Binding-site contacts:
Ligand atom C2 contacts residue TRP92 of chain 1.D at 3.8 Å (hydrophobic).
Ligand atom O7 contacts residue THR105 of chain 1.A at 2.9 Å (h-bond).
Ligand atom O7 contacts residue GLY106 of chain 1.A at 3.1 Å (h-bond).
Ligand atom O3 contacts residue ASN32 of chain 1.D at 3.5 Å.
Ligand atom C2 contacts residue ARG101 of chain 1.A at 3.5 Å.
Ligand atom C6 contacts residue ARG101 of chain 1.A at 3.8 Å.
Ligand atom C4 contacts residue TYR35 of chain 1.D at 3.5 Å (hydrophobic).
Ligand atom C7 contacts residue ARG102 of chain 1.A at 3.9 Å.
Ligand atom O7 contacts residue ARG101 of chain 1.A at 3.4 Å (salt-bridge).
Ligand atom C2 contacts residue ASN32 of chain 1.D at 3.8 Å.
Ligand atom O7 contacts residue ARG102 of chain 1.A at 2.9 Å (salt-bridge).
Ligand atom O4 contacts residue PHE33 of chain 1.D at 3.7 Å.
Ligand atom O1 contacts residue THR105 of chain 1.A at 3.2 Å.
Ligand atom O3 contacts residue PHE33 of chain 1.D at 3.1 Å (h-bond).
Ligand atom O5 contacts residue GLY106 of chain 1.A at 3.6 Å.
Ligand atom O2 contacts residue ARG101 of chain 1.A at 2.7 Å (salt-bridge).
Ligand atom N2 contacts residue THR105 of chain 1.A at 3.8 Å.
Ligand atom C10 contacts residue ARG102 of chain 1.A at 3.9 Å.
Ligand atom O3 contacts residue ARG101 of chain 1.A at 3.4 Å (salt-bridge).
Ligand atom C7 contacts residue THR105 of chain 1.A at 3.3 Å.
Ligand atom C9 contacts residue PHE103 of chain 1.A at 3.8 Å (hydrophobic).
Ligand atom O10 contacts residue ARG102 of chain 1.A at 2.8 Å (salt-bridge).
Ligand atom O6 contacts residue TRP92 of chain 1.D at 3.1 Å (h-bond).
Ligand atom O5 contacts residue GLY107 of chain 1.A at 3.7 Å.
Ligand atom C4 contacts residue GLY106 of chain 1.A at 3.9 Å.
Ligand atom O4 contacts residue ARG51 of chain 1.D at 3.4 Å (salt-bridge).
Ligand atom C6 contacts residue TRP92 of chain 1.D at 3.6 Å (hydrophobic).
Ligand atom O7 contacts residue ARG101 of chain 1.A at 3.4 Å.
Ligand atom O4 contacts residue TYR35 of chain 1.D at 2.9 Å (h-bond).
Ligand atom C8 contacts residue THR105 of chain 1.A at 3.8 Å.
Ligand atom O10 contacts residue ARG101 of chain 1.A at 3.2 Å.
Ligand atom C6 contacts residue GLY107 of chain 1.A at 3.9 Å.
Ligand atom C3 contacts residue ARG51 of chain 1.D at 3.5 Å.
Ligand atom C2 contacts residue GLY106 of chain 1.A at 3.8 Å.
Ligand atom C6 contacts residue GLU109 of chain 1.A at 3.5 Å.
Ligand atom O1 contacts residue GLY106 of chain 1.A at 3.6 Å.
Ligand atom C6 contacts residue TYR35 of chain 1.D at 3.5 Å (hydrophobic).
Ligand atom O2 contacts residue ASN32 of chain 1.D at 2.5 Å (h-bond).
Ligand atom O3 contacts residue ARG101 of chain 1.A at 3.9 Å.
Ligand atom O7 contacts residue SER104 of chain 1.A at 3.6 Å.

This protein binds this small molecule.
Small molecule (SMILES): CC(=O)N[C@@H]1[C@@H](O[C@@H]2O[C@H](CO)[C@H](O)[C@H](O[C@]3(C(=O)O)C[C@H](O)[C@@H](NC(C)=O)[C@H]([C@H](O)[C@H](O)CO)O3)[C@H]2O)[C@H](O[C@@H]2O[C@@H](C)[C@@H](O)[C@@H](O)[C@@H]2O)[C@@H](CO)O[C@H]1O

Sequence of chain 1.D:
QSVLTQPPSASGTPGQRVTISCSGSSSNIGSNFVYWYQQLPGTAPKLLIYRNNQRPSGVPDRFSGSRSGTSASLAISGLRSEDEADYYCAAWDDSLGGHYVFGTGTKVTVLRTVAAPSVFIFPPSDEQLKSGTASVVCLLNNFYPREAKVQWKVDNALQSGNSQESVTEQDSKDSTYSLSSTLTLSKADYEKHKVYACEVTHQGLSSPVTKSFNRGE

Sequence of chain 1.A:
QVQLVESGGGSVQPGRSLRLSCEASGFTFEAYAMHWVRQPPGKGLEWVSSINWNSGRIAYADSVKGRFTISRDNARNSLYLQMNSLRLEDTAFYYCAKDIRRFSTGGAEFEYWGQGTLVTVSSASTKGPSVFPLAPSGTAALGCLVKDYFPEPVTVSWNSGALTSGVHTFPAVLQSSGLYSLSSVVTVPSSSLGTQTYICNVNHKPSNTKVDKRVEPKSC